This small molecule binds to this protein.
Small molecule (SMILES): CC(=O)N[C@@H]1[C@@H](O)[C@H](O)[C@@H](CO)O[C@H]1O

Sequence of chain 24.C:
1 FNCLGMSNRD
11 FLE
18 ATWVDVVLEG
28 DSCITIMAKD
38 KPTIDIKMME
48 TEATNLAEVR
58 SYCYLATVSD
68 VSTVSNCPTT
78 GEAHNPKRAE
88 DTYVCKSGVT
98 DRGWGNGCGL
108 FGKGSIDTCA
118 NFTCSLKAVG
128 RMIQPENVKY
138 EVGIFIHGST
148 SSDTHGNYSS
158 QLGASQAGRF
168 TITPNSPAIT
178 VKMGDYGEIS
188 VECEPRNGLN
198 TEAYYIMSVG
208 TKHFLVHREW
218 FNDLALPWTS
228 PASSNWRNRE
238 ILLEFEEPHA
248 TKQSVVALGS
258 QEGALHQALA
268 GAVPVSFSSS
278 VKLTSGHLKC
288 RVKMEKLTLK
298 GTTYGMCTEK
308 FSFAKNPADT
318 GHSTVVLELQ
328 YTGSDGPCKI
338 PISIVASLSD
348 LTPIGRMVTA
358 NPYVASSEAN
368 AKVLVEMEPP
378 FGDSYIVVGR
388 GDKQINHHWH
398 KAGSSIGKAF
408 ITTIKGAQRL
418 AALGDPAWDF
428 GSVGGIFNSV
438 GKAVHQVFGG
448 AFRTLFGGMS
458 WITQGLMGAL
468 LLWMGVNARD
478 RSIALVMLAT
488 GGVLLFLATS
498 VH

Binding-site contacts:
Ligand atom O7 contacts residue ASN154 of chain 24.C at 3.8 Å.
Ligand atom C1 contacts residue SER156 of chain 24.C at 4.1 Å.
Ligand atom C5 contacts residue SER157 of chain 24.C at 4.3 Å.
Ligand atom C1 contacts residue SER157 of chain 24.C at 4.2 Å.
Ligand atom C5 contacts residue SER156 of chain 24.C at 4.4 Å.
Ligand atom N2 contacts residue ASN154 of chain 24.C at 3.1 Å (h-bond).
Ligand atom C7 contacts residue ASN154 of chain 24.C at 3.4 Å.
Ligand atom O6 contacts residue SER157 of chain 24.C at 4.4 Å.
Ligand atom O5 contacts residue ASN154 of chain 24.C at 2.3 Å (h-bond).
Ligand atom C5 contacts residue ASN154 of chain 24.C at 3.6 Å.
Ligand atom C2 contacts residue ASN154 of chain 24.C at 2.5 Å.
Ligand atom C1 contacts residue ASN154 of chain 24.C at 1.4 Å.
Ligand atom O5 contacts residue SER157 of chain 24.C at 3.5 Å (h-bond).
Ligand atom C8 contacts residue ASN154 of chain 24.C at 3.8 Å.
Ligand atom C6 contacts residue SER157 of chain 24.C at 4.1 Å.
Ligand atom C3 contacts residue ASN154 of chain 24.C at 3.9 Å.
Ligand atom O5 contacts residue SER156 of chain 24.C at 4.3 Å.
Ligand atom C4 contacts residue ASN154 of chain 24.C at 4.2 Å.